Binding-site contacts:
Ligand atom C4 contacts residue MET224 of chain 43.A at 3.8 Å (hydrophobic).
Ligand atom C3 contacts residue PHE186 of chain 43.A at 3.8 Å (hydrophobic).
Ligand atom O1 contacts residue ALA24 of chain 43.C at 3.6 Å.
Ligand atom N2 contacts residue ALA24 of chain 43.C at 3.4 Å.
Ligand atom N2 contacts residue PHE186 of chain 43.A at 3.7 Å.
Ligand atom C3 contacts residue PRO174 of chain 43.A at 3.8 Å (hydrophobic).
Ligand atom N2 contacts residue PRO174 of chain 43.A at 3.9 Å.
Ligand atom O1B contacts residue ILE104 of chain 43.A at 3.8 Å.
Ligand atom C6B contacts residue TYR197 of chain 43.A at 3.6 Å (hydrophobic).
Ligand atom C5C contacts residue ILE104 of chain 43.A at 3.5 Å (hydrophobic).
Ligand atom C5C contacts residue TYR128 of chain 43.A at 3.5 Å (hydrophobic).
Ligand atom C2B contacts residue MET221 of chain 43.A at 3.6 Å (hydrophobic).
Ligand atom C1C contacts residue TYR152 of chain 43.A at 4.0 Å (hydrophobic).
Ligand atom C31 contacts residue ALA150 of chain 43.A at 3.5 Å (hydrophobic).
Ligand atom C5B contacts residue TYR197 of chain 43.A at 3.7 Å (hydrophobic).
Ligand atom O1 contacts residue VAL188 of chain 43.A at 3.8 Å.
Ligand atom C1B contacts residue MET221 of chain 43.A at 4.0 Å (hydrophobic).
Ligand atom C31 contacts residue SER175 of chain 43.A at 3.6 Å.
Ligand atom C7C contacts residue TYR128 of chain 43.A at 3.6 Å (hydrophobic).
Ligand atom C3C contacts residue TYR128 of chain 43.A at 3.9 Å (hydrophobic).
Ligand atom C4C contacts residue ILE104 of chain 43.A at 3.7 Å (hydrophobic).
Ligand atom O1 contacts residue TYR152 of chain 43.A at 3.9 Å.
Ligand atom C7C contacts residue TYR197 of chain 43.A at 3.8 Å (hydrophobic).
Ligand atom C3C contacts residue VAL188 of chain 43.A at 3.3 Å (hydrophobic).
Ligand atom O1 contacts residue PHE186 of chain 43.A at 3.5 Å.
Ligand atom C31 contacts residue VAL176 of chain 43.A at 3.3 Å (hydrophobic).
Ligand atom C4C contacts residue TYR152 of chain 43.A at 3.8 Å (hydrophobic).
Ligand atom C6C contacts residue MET221 of chain 43.A at 3.7 Å (hydrophobic).
Ligand atom O1B contacts residue MET221 of chain 43.A at 3.4 Å.
Ligand atom O1B contacts residue TYR128 of chain 43.A at 3.9 Å.
Ligand atom C5 contacts residue PHE186 of chain 43.A at 3.5 Å (hydrophobic).
Ligand atom C2C contacts residue VAL188 of chain 43.A at 3.2 Å (hydrophobic).
Ligand atom C4 contacts residue TYR152 of chain 43.A at 3.9 Å (hydrophobic).
Ligand atom C5 contacts residue TYR152 of chain 43.A at 3.8 Å (hydrophobic).
Ligand atom C6C contacts residue VAL191 of chain 43.A at 3.2 Å (hydrophobic).
Ligand atom C31 contacts residue PRO174 of chain 43.A at 3.4 Å (hydrophobic).
Ligand atom C4 contacts residue PHE186 of chain 43.A at 3.6 Å (hydrophobic).
Ligand atom C3B contacts residue MET221 of chain 43.A at 4.0 Å (hydrophobic).
Ligand atom C5B contacts residue LEU106 of chain 43.A at 3.7 Å (hydrophobic).
Ligand atom CM1 contacts residue SER107 of chain 43.A at 3.6 Å.

Sequence of chain 43.C:
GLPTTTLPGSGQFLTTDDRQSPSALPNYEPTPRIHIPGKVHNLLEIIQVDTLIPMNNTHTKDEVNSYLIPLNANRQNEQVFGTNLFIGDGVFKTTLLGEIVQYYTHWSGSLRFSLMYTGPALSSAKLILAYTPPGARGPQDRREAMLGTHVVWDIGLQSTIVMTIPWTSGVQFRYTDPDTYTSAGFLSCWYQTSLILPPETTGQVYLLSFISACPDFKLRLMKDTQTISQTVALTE

The protein below binds the small molecule below.
Small molecule (SMILES): Cc1cc(CCCCCCCOc2ccc(C3=N[C@@H](C)CO3)cc2)on1

Sequence of chain 43.A:
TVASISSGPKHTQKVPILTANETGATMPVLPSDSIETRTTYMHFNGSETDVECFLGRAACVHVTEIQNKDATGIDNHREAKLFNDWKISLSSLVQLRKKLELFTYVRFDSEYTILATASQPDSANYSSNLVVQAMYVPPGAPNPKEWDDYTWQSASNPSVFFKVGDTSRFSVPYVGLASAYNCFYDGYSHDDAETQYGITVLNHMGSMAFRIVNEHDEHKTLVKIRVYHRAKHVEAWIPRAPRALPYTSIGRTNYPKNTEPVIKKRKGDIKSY